The small molecule below binds the protein below.
Small molecule (SMILES): CC(=O)N[C@@H]1[C@@H](O)[C@H](O)[C@@H](CO)O[C@H]1O

Binding-site contacts:
Ligand atom C1 contacts residue ASN100 of chain 3.A at 1.4 Å.
Ligand atom C7 contacts residue ASN100 of chain 3.A at 3.2 Å.
Ligand atom C4 contacts residue ASN100 of chain 3.A at 4.2 Å.
Ligand atom C3 contacts residue ASN100 of chain 3.A at 3.8 Å.
Ligand atom O7 contacts residue ASN100 of chain 3.A at 3.0 Å (h-bond).
Ligand atom C5 contacts residue ASN100 of chain 3.A at 3.6 Å.
Ligand atom C8 contacts residue ASN100 of chain 3.A at 4.5 Å.
Ligand atom C1 contacts residue SER102 of chain 3.A at 4.3 Å.
Ligand atom C2 contacts residue ASN100 of chain 3.A at 2.5 Å.
Ligand atom N2 contacts residue ASN100 of chain 3.A at 3.0 Å (h-bond).
Ligand atom O5 contacts residue ASN100 of chain 3.A at 2.3 Å (h-bond).

Sequence of chain 3.A:
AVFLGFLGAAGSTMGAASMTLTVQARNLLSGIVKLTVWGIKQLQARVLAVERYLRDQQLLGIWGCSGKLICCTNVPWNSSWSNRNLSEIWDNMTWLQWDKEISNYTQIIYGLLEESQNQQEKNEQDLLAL